Binding-site contacts:
Ligand atom C01 contacts residue ZN1 of chain 1.L at 3.0 Å.
Ligand atom S06 contacts residue HIS179 of chain 1.B at 3.4 Å.
Ligand atom C01 contacts residue OCS198 of chain 1.B at 3.5 Å.
Ligand atom N05 contacts residue ASP118 of chain 1.B at 3.2 Å (salt-bridge).
Ligand atom C07 contacts residue OH1 of chain 1.R at 3.5 Å.
Ligand atom N02 contacts residue ASP118 of chain 1.B at 3.6 Å.
Ligand atom N02 contacts residue OH1 of chain 1.R at 1.3 Å (h-bond).
Ligand atom F10 contacts residue ASP118 of chain 1.B at 3.2 Å.
Ligand atom C01 contacts residue ASP118 of chain 1.B at 3.5 Å.
Ligand atom S06 contacts residue ASP118 of chain 1.B at 3.8 Å.
Ligand atom S06 contacts residue ZN1 of chain 1.K at 3.7 Å.
Ligand atom C01 contacts residue HIS179 of chain 1.B at 3.7 Å.
Ligand atom C04 contacts residue OH1 of chain 1.R at 2.6 Å.
Ligand atom C01 contacts residue OH1 of chain 1.R at 1.3 Å.
Ligand atom C07 contacts residue ZN1 of chain 1.L at 3.6 Å.
Ligand atom N02 contacts residue HIS116 of chain 1.B at 3.0 Å (h-bond).
Ligand atom N05 contacts residue ZN1 of chain 1.L at 3.5 Å.
Ligand atom N02 contacts residue ZN1 of chain 1.K at 2.0 Å.
Ligand atom N03 contacts residue ZN1 of chain 1.K at 2.8 Å.
Ligand atom C07 contacts residue HIS240 of chain 1.B at 3.6 Å.
Ligand atom F10 contacts residue TRP87 of chain 1.B at 3.2 Å.
Ligand atom N02 contacts residue HIS179 of chain 1.B at 3.2 Å (h-bond).
Ligand atom N02 contacts residue HIS114 of chain 1.B at 3.8 Å.
Ligand atom S06 contacts residue ZN1 of chain 1.L at 2.1 Å.
Ligand atom N03 contacts residue OH1 of chain 1.R at 2.1 Å (h-bond).
Ligand atom C07 contacts residue TRP87 of chain 1.B at 3.6 Å (hydrophobic).
Ligand atom S06 contacts residue OH1 of chain 1.R at 2.4 Å (h-bond).
Ligand atom N05 contacts residue OH1 of chain 1.R at 2.3 Å (h-bond).
Ligand atom N02 contacts residue ASN210 of chain 1.B at 3.9 Å.
Ligand atom N03 contacts residue HIS116 of chain 1.B at 3.1 Å (h-bond).
Ligand atom F09 contacts residue PHE62 of chain 1.B at 3.6 Å.
Ligand atom C04 contacts residue ZN1 of chain 1.K at 4.0 Å.
Ligand atom C04 contacts residue ASP118 of chain 1.B at 3.3 Å.
Ligand atom N03 contacts residue ASN210 of chain 1.B at 3.8 Å.
Ligand atom S06 contacts residue HIS240 of chain 1.B at 3.2 Å (h-bond).
Ligand atom C01 contacts residue ZN1 of chain 1.K at 3.0 Å.
Ligand atom S06 contacts residue OCS198 of chain 1.B at 3.0 Å (h-bond).
Ligand atom C07 contacts residue ASP118 of chain 1.B at 3.1 Å.
Ligand atom C08 contacts residue ASP118 of chain 1.B at 3.8 Å.
Ligand atom N03 contacts residue ASP118 of chain 1.B at 3.4 Å (salt-bridge).

The small molecule below binds the protein below.
Small molecule (SMILES): Cn1c(S)nnc1C(F)(F)F

Sequence of chain 1.B:
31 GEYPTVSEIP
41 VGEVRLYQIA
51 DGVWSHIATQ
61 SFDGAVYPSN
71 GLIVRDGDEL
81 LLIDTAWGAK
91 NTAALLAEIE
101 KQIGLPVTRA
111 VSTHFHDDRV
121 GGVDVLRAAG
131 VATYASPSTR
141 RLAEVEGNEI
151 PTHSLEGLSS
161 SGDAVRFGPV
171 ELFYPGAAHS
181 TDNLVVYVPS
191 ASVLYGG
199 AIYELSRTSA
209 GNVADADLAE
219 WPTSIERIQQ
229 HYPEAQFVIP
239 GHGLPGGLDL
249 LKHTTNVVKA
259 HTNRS